Sequence of chain 2.A:
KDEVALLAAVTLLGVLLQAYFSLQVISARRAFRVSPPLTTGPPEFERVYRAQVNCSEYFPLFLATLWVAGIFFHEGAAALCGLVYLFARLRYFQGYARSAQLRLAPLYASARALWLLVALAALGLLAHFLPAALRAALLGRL

This protein binds this small molecule.
Small molecule (SMILES): CCCCCCCCCCCC[Se][C@@H]1O[C@H](CO)[C@@H](O[C@H]2O[C@H](CO)[C@@H](O)[C@H](O)[C@H]2O)[C@H](O)[C@H]1O

Binding-site contacts:
Ligand atom C11 contacts residue LEU115 of chain 1.A at 3.8 Å (hydrophobic).
Ligand atom C12 contacts residue TRP116 of chain 1.A at 3.8 Å (hydrophobic).
Ligand atom O3' contacts residue ARG104 of chain 1.A at 3.6 Å.
Ligand atom O2' contacts residue GSH1 of chain 1.B at 3.0 Å (h-bond).
Ligand atom C8 contacts residue ALA112 of chain 1.A at 4.2 Å (hydrophobic).
Ligand atom C12 contacts residue ALA20 of chain 2.A at 3.7 Å (hydrophobic).
Ligand atom C2' contacts residue ARG104 of chain 1.A at 4.0 Å.
Ligand atom O6' contacts residue TYR109 of chain 1.A at 3.9 Å.
Ligand atom C2' contacts residue GSH1 of chain 1.B at 3.9 Å.
Ligand atom SE contacts residue TYR109 of chain 1.A at 4.1 Å.
Ligand atom C9 contacts residue LEU24 of chain 2.A at 3.9 Å (hydrophobic).
Ligand atom SE contacts residue GSH1 of chain 1.B at 4.0 Å.
Ligand atom O2' contacts residue ARG104 of chain 1.A at 4.1 Å.
Ligand atom C1 contacts residue TYR109 of chain 1.A at 3.6 Å (hydrophobic).
Ligand atom C2 contacts residue ILE27 of chain 2.A at 4.1 Å (hydrophobic).
Ligand atom SE contacts residue ILE27 of chain 2.A at 4.0 Å.
Ligand atom O2' contacts residue ILE27 of chain 2.A at 3.7 Å.
Ligand atom C5' contacts residue TYR109 of chain 1.A at 3.7 Å (hydrophobic).
Ligand atom C11 contacts residue TRP116 of chain 1.A at 3.7 Å (hydrophobic).
Ligand atom C10 contacts residue TYR59 of chain 1.A at 3.9 Å (hydrophobic).
Ligand atom O6' contacts residue LEU105 of chain 1.A at 3.9 Å.
Ligand atom C3 contacts residue TYR109 of chain 1.A at 3.7 Å (hydrophobic).
Ligand atom C10 contacts residue ALA20 of chain 2.A at 3.8 Å (hydrophobic).
Ligand atom C5 contacts residue ALA112 of chain 1.A at 3.7 Å (hydrophobic).
Ligand atom C7 contacts residue LEU24 of chain 2.A at 3.5 Å (hydrophobic).
Ligand atom C4 contacts residue ILE27 of chain 2.A at 4.0 Å (hydrophobic).
Ligand atom C12 contacts residue LEU115 of chain 1.A at 4.0 Å (hydrophobic).
Ligand atom C6 contacts residue TYR59 of chain 1.A at 4.0 Å (hydrophobic).
Ligand atom C2' contacts residue LEU105 of chain 1.A at 4.2 Å (hydrophobic).
Ligand atom C9 contacts residue TRP116 of chain 1.A at 3.9 Å (hydrophobic).
Ligand atom C7 contacts residue TYR59 of chain 1.A at 3.9 Å (hydrophobic).
Ligand atom C2 contacts residue TYR109 of chain 1.A at 4.2 Å (hydrophobic).
Ligand atom C4' contacts residue LEU105 of chain 1.A at 4.2 Å (hydrophobic).
Ligand atom O5' contacts residue TYR109 of chain 1.A at 3.0 Å (h-bond).
Ligand atom C3 contacts residue ILE27 of chain 2.A at 4.1 Å (hydrophobic).
Ligand atom C7 contacts residue ILE27 of chain 2.A at 3.9 Å (hydrophobic).
Ligand atom C1' contacts residue TYR109 of chain 1.A at 4.2 Å (hydrophobic).
Ligand atom C6 contacts residue ILE27 of chain 2.A at 3.6 Å (hydrophobic).
Ligand atom C8 contacts residue TYR59 of chain 1.A at 4.2 Å (hydrophobic).
Ligand atom C6' contacts residue TYR109 of chain 1.A at 3.3 Å (hydrophobic).

Sequence of chain 1.A:
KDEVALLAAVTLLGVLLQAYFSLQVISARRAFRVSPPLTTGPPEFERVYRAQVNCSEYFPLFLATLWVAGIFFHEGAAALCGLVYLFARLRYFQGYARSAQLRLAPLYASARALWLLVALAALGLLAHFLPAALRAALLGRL